A protein and the small-molecule ligand that binds it are described below.
Small molecule (SMILES): CC(=O)N[C@H]1[C@H](O[C@H]2[C@H](O)[C@@H](NC(C)=O)CO[C@@H]2CO[C@@H]2O[C@@H](C)[C@@H](O)[C@@H](O)[C@@H]2O)O[C@H](CO)[C@@H](O[C@@H]2O[C@H](CO)[C@@H](O)[C@H](O)[C@@H]2O)[C@@H]1O

Binding-site contacts:
Ligand atom N2 contacts residue PRO64 of chain 1.G at 4.3 Å.
Ligand atom C5 contacts residue ASN66 of chain 1.G at 3.5 Å.
Ligand atom N2 contacts residue ILE65 of chain 1.G at 4.4 Å.
Ligand atom O7 contacts residue PRO64 of chain 1.G at 3.9 Å.
Ligand atom N2 contacts residue ASN66 of chain 1.G at 2.8 Å (h-bond).
Ligand atom C7 contacts residue PRO64 of chain 1.G at 3.8 Å (hydrophobic).
Ligand atom C7 contacts residue ASN66 of chain 1.G at 4.0 Å.
Ligand atom C8 contacts residue GLN87 of chain 1.G at 4.5 Å.
Ligand atom C3 contacts residue ASN66 of chain 1.G at 3.6 Å.
Ligand atom O7 contacts residue ASN66 of chain 1.G at 4.3 Å.
Ligand atom C2 contacts residue ASN66 of chain 1.G at 2.2 Å.
Ligand atom O5 contacts residue ASN66 of chain 1.G at 2.2 Å (h-bond).
Ligand atom C8 contacts residue PRO64 of chain 1.G at 3.4 Å (hydrophobic).
Ligand atom C4 contacts residue ASN66 of chain 1.G at 4.0 Å.
Ligand atom C1 contacts residue ASN66 of chain 1.G at 1.4 Å.

Sequence of chain 1.G:
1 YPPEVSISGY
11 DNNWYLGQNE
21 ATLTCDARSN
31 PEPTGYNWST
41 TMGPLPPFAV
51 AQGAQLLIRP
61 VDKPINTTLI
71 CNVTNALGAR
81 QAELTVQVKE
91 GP